Sequence of chain 1.E:
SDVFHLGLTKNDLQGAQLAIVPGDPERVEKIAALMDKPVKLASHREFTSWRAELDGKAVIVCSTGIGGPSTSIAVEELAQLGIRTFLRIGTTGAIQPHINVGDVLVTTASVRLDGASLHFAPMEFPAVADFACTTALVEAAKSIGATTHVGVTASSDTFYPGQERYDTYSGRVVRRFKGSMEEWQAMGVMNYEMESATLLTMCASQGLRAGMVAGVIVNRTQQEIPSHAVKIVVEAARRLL

Binding-site contacts:
Ligand atom C4 contacts residue PHE162 of chain 1.E at 3.6 Å (hydrophobic).
Ligand atom O5' contacts residue PHE7 of chain 1.C at 4.3 Å.
Ligand atom O2 contacts residue MET197 of chain 1.E at 3.3 Å.
Ligand atom C4 contacts residue GLN166 of chain 1.E at 4.1 Å.
Ligand atom C2 contacts residue GLU196 of chain 1.E at 3.7 Å.
Ligand atom O4 contacts residue GLN166 of chain 1.E at 3.4 Å (h-bond).
Ligand atom O2 contacts residue GLU196 of chain 1.E at 3.9 Å.
Ligand atom O3' contacts residue ILE69 of chain 1.E at 3.8 Å.
Ligand atom O4' contacts residue THR94 of chain 1.E at 3.3 Å (h-bond).
Ligand atom C2' contacts residue THR94 of chain 1.E at 4.2 Å.
Ligand atom C4 contacts residue ARG168 of chain 1.E at 3.9 Å.
Ligand atom C5 contacts residue ILE220 of chain 1.E at 3.9 Å (hydrophobic).
Ligand atom C1' contacts residue THR94 of chain 1.E at 3.3 Å.
Ligand atom C6 contacts residue THR94 of chain 1.E at 3.8 Å.
Ligand atom C5' contacts residue HIS8 of chain 1.C at 3.4 Å.
Ligand atom C5 contacts residue GLY96 of chain 1.E at 4.3 Å.
Ligand atom C3' contacts residue GLU198 of chain 1.E at 3.7 Å.
Ligand atom O5' contacts residue PHE162 of chain 1.E at 3.8 Å.
Ligand atom C6 contacts residue THR95 of chain 1.E at 4.3 Å.
Ligand atom C2 contacts residue THR94 of chain 1.E at 3.9 Å.
Ligand atom C2 contacts residue TYR195 of chain 1.E at 4.2 Å (hydrophobic).
Ligand atom N3 contacts residue TYR195 of chain 1.E at 3.8 Å.
Ligand atom C4 contacts residue GLY96 of chain 1.E at 4.0 Å.
Ligand atom N3 contacts residue GLN166 of chain 1.E at 3.6 Å.
Ligand atom C5 contacts residue PHE162 of chain 1.E at 3.7 Å (hydrophobic).
Ligand atom O4 contacts residue PHE162 of chain 1.E at 3.8 Å.
Ligand atom C3' contacts residue MET197 of chain 1.E at 3.9 Å (hydrophobic).
Ligand atom O3' contacts residue GLU198 of chain 1.E at 2.6 Å (salt-bridge).
Ligand atom C6 contacts residue PHE162 of chain 1.E at 4.2 Å (hydrophobic).
Ligand atom N3 contacts residue GLU196 of chain 1.E at 4.0 Å.
Ligand atom O4 contacts residue ARG168 of chain 1.E at 3.0 Å (salt-bridge).
Ligand atom C2' contacts residue GLU198 of chain 1.E at 3.8 Å.
Ligand atom C6 contacts residue ILE220 of chain 1.E at 3.7 Å (hydrophobic).
Ligand atom N1 contacts residue THR94 of chain 1.E at 3.4 Å (h-bond).
Ligand atom C5' contacts residue PHE162 of chain 1.E at 3.9 Å (hydrophobic).
Ligand atom C3' contacts residue ILE69 of chain 1.E at 4.2 Å (hydrophobic).
Ligand atom O4 contacts residue GLY96 of chain 1.E at 4.0 Å.
Ligand atom O5' contacts residue HIS8 of chain 1.C at 3.0 Å (h-bond).
Ligand atom N3 contacts residue PHE162 of chain 1.E at 3.9 Å.
Ligand atom C2' contacts residue MET197 of chain 1.E at 4.1 Å (hydrophobic).

Sequence of chain 1.C:
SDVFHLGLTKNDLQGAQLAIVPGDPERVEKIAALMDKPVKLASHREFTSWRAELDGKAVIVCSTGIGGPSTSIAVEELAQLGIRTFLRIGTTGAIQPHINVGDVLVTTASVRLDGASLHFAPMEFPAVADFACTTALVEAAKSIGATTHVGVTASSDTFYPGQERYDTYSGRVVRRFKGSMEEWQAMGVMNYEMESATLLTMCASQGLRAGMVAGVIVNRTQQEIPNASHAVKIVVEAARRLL

This small molecule binds to this protein.
Small molecule (SMILES): O=c1ccn2c(n1)O[C@H]1[C@H](O)[C@@H](CO)O[C@H]12